Sequence of chain 3.A:
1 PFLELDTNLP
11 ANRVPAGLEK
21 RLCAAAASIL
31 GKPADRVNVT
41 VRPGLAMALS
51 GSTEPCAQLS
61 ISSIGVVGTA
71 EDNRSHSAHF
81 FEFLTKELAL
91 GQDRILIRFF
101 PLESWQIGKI

Binding-site contacts:
Ligand atom OAU contacts residue ILE64 of chain 2.A at 3.7 Å.
Ligand atom CAN contacts residue ASN38 of chain 2.A at 4.1 Å.
Ligand atom CAL contacts residue PRO1 of chain 2.A at 3.5 Å (hydrophobic).
Ligand atom CAS contacts residue SER63 of chain 2.A at 3.6 Å.
Ligand atom CAN contacts residue PRO1 of chain 2.A at 3.5 Å (hydrophobic).
Ligand atom CAC contacts residue ARG36 of chain 2.A at 3.6 Å.
Ligand atom CAA contacts residue ILE107 of chain 2.A at 3.7 Å (hydrophobic).
Ligand atom CAD contacts residue ARG36 of chain 2.A at 2.8 Å.
Ligand atom CAK contacts residue ILE107 of chain 2.A at 3.4 Å (hydrophobic).
Ligand atom OAI contacts residue ARG36 of chain 2.A at 3.5 Å (salt-bridge).
Ligand atom CAK contacts residue ARG36 of chain 2.A at 3.5 Å.
Ligand atom CAK contacts residue ILE64 of chain 2.A at 4.1 Å (hydrophobic).
Ligand atom OAH contacts residue ARG36 of chain 2.A at 2.8 Å (salt-bridge).
Ligand atom OAT contacts residue ILE107 of chain 2.A at 3.8 Å.
Ligand atom OAR contacts residue LEU96 of chain 3.A at 3.9 Å.
Ligand atom OAT contacts residue ILE64 of chain 2.A at 2.8 Å (h-bond).
Ligand atom CAE contacts residue ARG36 of chain 2.A at 3.5 Å.
Ligand atom OAU contacts residue PRO1 of chain 2.A at 2.9 Å (h-bond).
Ligand atom NAM contacts residue PHE2 of chain 2.A at 4.1 Å.
Ligand atom OAT contacts residue SER63 of chain 2.A at 3.5 Å.
Ligand atom OAU contacts residue SER63 of chain 2.A at 2.6 Å (h-bond).
Ligand atom CAS contacts residue ILE64 of chain 2.A at 3.7 Å (hydrophobic).
Ligand atom NAM contacts residue ARG36 of chain 2.A at 3.4 Å (salt-bridge).
Ligand atom CAG contacts residue ARG36 of chain 2.A at 3.3 Å.
Ligand atom CAJ contacts residue ARG36 of chain 2.A at 3.4 Å.
Ligand atom CAB contacts residue ILE107 of chain 2.A at 3.1 Å (hydrophobic).
Ligand atom CAC contacts residue ILE107 of chain 2.A at 4.0 Å (hydrophobic).
Ligand atom CAS contacts residue PRO1 of chain 2.A at 3.5 Å (hydrophobic).
Ligand atom CAL contacts residue PHE2 of chain 2.A at 4.1 Å (hydrophobic).
Ligand atom OAQ contacts residue ARG36 of chain 2.A at 3.2 Å (salt-bridge).
Ligand atom CAL contacts residue ARG36 of chain 2.A at 4.0 Å.
Ligand atom CAP contacts residue ARG36 of chain 2.A at 4.1 Å.
Ligand atom CAO contacts residue ARG36 of chain 2.A at 3.9 Å.
Ligand atom OAU contacts residue SER62 of chain 2.A at 4.3 Å.
Ligand atom OAR contacts residue ASN38 of chain 2.A at 4.3 Å.
Ligand atom NAM contacts residue PRO1 of chain 2.A at 2.7 Å (h-bond).
Ligand atom CAL contacts residue ILE107 of chain 2.A at 4.2 Å (hydrophobic).
Ligand atom CAN contacts residue ARG36 of chain 2.A at 3.0 Å.
Ligand atom CAJ contacts residue ILE107 of chain 2.A at 4.0 Å (hydrophobic).
Ligand atom OAT contacts residue LEU102 of chain 2.A at 4.2 Å.

This protein binds this small molecule.
Small molecule (SMILES): O=C(O)c1cccc(-c2cc(C(=O)O)ncc2C(=O)O)c1

Sequence of chain 2.A:
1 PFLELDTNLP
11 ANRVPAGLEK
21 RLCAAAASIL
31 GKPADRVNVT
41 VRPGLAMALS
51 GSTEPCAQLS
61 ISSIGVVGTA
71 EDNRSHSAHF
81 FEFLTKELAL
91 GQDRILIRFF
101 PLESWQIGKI